Binding-site contacts:
Ligand atom C06 contacts residue ARG138 of chain 3.B at 3.4 Å.
Ligand atom N13 contacts residue VAL189 of chain 3.B at 3.5 Å.
Ligand atom S04 contacts residue LEU154 of chain 3.B at 4.4 Å.
Ligand atom N13 contacts residue LYS184 of chain 3.B at 3.9 Å.
Ligand atom C06 contacts residue LYS152 of chain 3.B at 3.4 Å.
Ligand atom C08 contacts residue VAL151 of chain 3.B at 4.3 Å (hydrophobic).
Ligand atom C12 contacts residue ARG138 of chain 3.B at 4.1 Å.
Ligand atom O14 contacts residue PHE137 of chain 3.B at 4.2 Å.
Ligand atom C10 contacts residue ARG138 of chain 3.B at 4.3 Å.
Ligand atom C02 contacts residue LYS152 of chain 3.B at 4.3 Å.
Ligand atom C08 contacts residue LEU154 of chain 3.B at 3.3 Å (hydrophobic).
Ligand atom C06 contacts residue LEU154 of chain 3.B at 3.7 Å (hydrophobic).
Ligand atom C05 contacts residue LYS152 of chain 3.B at 4.1 Å.
Ligand atom C12 contacts residue LYS184 of chain 3.B at 3.7 Å.
Ligand atom C09 contacts residue LEU154 of chain 3.B at 3.6 Å (hydrophobic).
Ligand atom O14 contacts residue ARG138 of chain 3.B at 3.1 Å (salt-bridge).
Ligand atom C02 contacts residue ARG138 of chain 3.B at 4.3 Å.
Ligand atom C10 contacts residue LEU154 of chain 3.B at 3.5 Å (hydrophobic).
Ligand atom C05 contacts residue LEU154 of chain 3.B at 3.7 Å (hydrophobic).
Ligand atom C09 contacts residue ARG138 of chain 3.B at 3.7 Å.
Ligand atom C05 contacts residue ARG138 of chain 3.B at 4.2 Å.
Ligand atom C07 contacts residue ARG138 of chain 3.B at 2.9 Å.
Ligand atom O14 contacts residue LYS184 of chain 3.B at 2.9 Å (salt-bridge).
Ligand atom N11 contacts residue VAL189 of chain 3.B at 3.7 Å.
Ligand atom C01 contacts residue GLY153 of chain 3.B at 4.4 Å.
Ligand atom N11 contacts residue LEU154 of chain 3.B at 3.8 Å.
Ligand atom C07 contacts residue LYS152 of chain 3.B at 4.2 Å.
Ligand atom C08 contacts residue PHE137 of chain 3.B at 3.9 Å (hydrophobic).
Ligand atom C06 contacts residue VAL151 of chain 3.B at 4.1 Å (hydrophobic).
Ligand atom C07 contacts residue VAL151 of chain 3.B at 3.5 Å (hydrophobic).
Ligand atom C08 contacts residue ARG138 of chain 3.B at 3.2 Å.
Ligand atom C08 contacts residue VAL134 of chain 3.B at 4.2 Å (hydrophobic).
Ligand atom C09 contacts residue PHE137 of chain 3.B at 4.0 Å (hydrophobic).
Ligand atom C07 contacts residue VAL134 of chain 3.B at 4.4 Å (hydrophobic).
Ligand atom C01 contacts residue LYS152 of chain 3.B at 4.4 Å.
Ligand atom O14 contacts residue VAL189 of chain 3.B at 4.4 Å.
Ligand atom S04 contacts residue LYS152 of chain 3.B at 4.1 Å.
Ligand atom C07 contacts residue LEU154 of chain 3.B at 3.6 Å (hydrophobic).
Ligand atom N13 contacts residue GLY187 of chain 3.B at 3.7 Å.
Ligand atom C12 contacts residue VAL189 of chain 3.B at 3.6 Å (hydrophobic).

This protein binds this small molecule.
Small molecule (SMILES): CC(C)Sc1ccccc1NC(N)=O

Sequence of chain 3.B:
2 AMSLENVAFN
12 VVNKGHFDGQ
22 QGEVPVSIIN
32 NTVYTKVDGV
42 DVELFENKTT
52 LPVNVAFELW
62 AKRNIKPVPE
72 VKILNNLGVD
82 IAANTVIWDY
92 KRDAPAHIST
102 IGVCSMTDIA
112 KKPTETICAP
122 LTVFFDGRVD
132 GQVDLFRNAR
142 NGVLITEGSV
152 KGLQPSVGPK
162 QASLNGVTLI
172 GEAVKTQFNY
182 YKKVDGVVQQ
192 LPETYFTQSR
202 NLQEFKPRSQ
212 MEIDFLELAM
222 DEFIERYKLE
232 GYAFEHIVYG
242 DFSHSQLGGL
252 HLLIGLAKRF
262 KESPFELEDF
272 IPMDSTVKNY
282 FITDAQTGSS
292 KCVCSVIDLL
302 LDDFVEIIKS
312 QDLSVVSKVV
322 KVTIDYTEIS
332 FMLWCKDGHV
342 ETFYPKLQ